Binding-site contacts:
Ligand atom C contacts residue ALA331 of chain 1.B at 3.4 Å (hydrophobic).
Ligand atom NH2 contacts residue TYR493 of chain 1.B at 2.9 Å.
Ligand atom N contacts residue SER107 of chain 1.B at 3.3 Å (h-bond).
Ligand atom ND1 contacts residue PHE23 of chain 1.B at 3.3 Å.
Ligand atom N contacts residue ASN491 of chain 1.B at 2.9 Å (h-bond).
Ligand atom OG contacts residue HIS361 of chain 1.B at 3.2 Å.
Ligand atom SG contacts residue LFI1 of chain 1.H at 1.8 Å.
Ligand atom CD2 contacts residue TRP332 of chain 1.B at 3.2 Å (hydrophobic).
Ligand atom ND1 contacts residue SER27 of chain 1.B at 3.4 Å.
Ligand atom CG2 contacts residue ASN104 of chain 1.B at 3.4 Å.
Ligand atom CB contacts residue LFI1 of chain 1.H at 2.8 Å.
Ligand atom NH2 contacts residue LFI1 of chain 1.H at 3.4 Å (h-bond).
Ligand atom NE contacts residue ASN491 of chain 1.B at 3.2 Å (h-bond).
Ligand atom OG contacts residue GLU358 of chain 1.B at 3.3 Å (salt-bridge).
Ligand atom N contacts residue ASN86 of chain 1.B at 3.1 Å (h-bond).
Ligand atom N contacts residue ASN46 of chain 1.B at 3.2 Å (h-bond).
Ligand atom CD contacts residue PHE373 of chain 1.B at 3.4 Å (hydrophobic).
Ligand atom O contacts residue GLU385 of chain 1.B at 3.4 Å (salt-bridge).
Ligand atom CB contacts residue THR330 of chain 1.B at 3.3 Å.
Ligand atom CG2 contacts residue THR108 of chain 1.B at 3.2 Å.
Ligand atom NH1 contacts residue ASP492 of chain 1.B at 3.1 Å (salt-bridge).
Ligand atom NE contacts residue PHE23 of chain 1.B at 3.3 Å.
Ligand atom CD contacts residue ASN491 of chain 1.B at 3.3 Å.
Ligand atom N contacts residue LFI1 of chain 1.H at 3.2 Å (h-bond).
Ligand atom CB contacts residue MET45 of chain 1.B at 3.1 Å (hydrophobic).
Ligand atom CB contacts residue LFI1 of chain 1.H at 2.8 Å.
Ligand atom CB contacts residue HIS361 of chain 1.B at 3.3 Å.
Ligand atom O contacts residue LFI1 of chain 1.H at 2.7 Å.
Ligand atom O contacts residue LFI1 of chain 1.H at 2.5 Å (h-bond).
Ligand atom CA contacts residue ALA331 of chain 1.B at 3.0 Å (hydrophobic).
Ligand atom O contacts residue ASP333 of chain 1.B at 3.0 Å (salt-bridge).
Ligand atom N contacts residue LFI1 of chain 1.H at 3.4 Å.
Ligand atom O contacts residue ASN377 of chain 1.B at 2.7 Å (h-bond).
Ligand atom O contacts residue TYR493 of chain 1.B at 2.6 Å (h-bond).
Ligand atom CA contacts residue LFI1 of chain 1.H at 3.4 Å.
Ligand atom NH1 contacts residue ASP333 of chain 1.B at 3.0 Å (salt-bridge).
Ligand atom NH2 contacts residue ASP333 of chain 1.B at 2.8 Å (salt-bridge).
Ligand atom O contacts residue PHE487 of chain 1.B at 3.3 Å.
Ligand atom N contacts residue ALA331 of chain 1.B at 3.0 Å (h-bond).
Ligand atom NH1 contacts residue ARG376 of chain 1.B at 3.4 Å.

The small molecule below binds the protein below.
Small molecule (SMILES): CC[C@H](C)[C@H](NC(=O)[C@H](CCCN=C(N)N)NC(=O)[C@@H]1CCCN1C(=O)[C@H](CC(C)C)NC(=O)[C@H](CC(C)C)NC(=O)[C@H](CO)NC(=O)[C@H](CO)NC(=O)[C@H](CS)NC(=O)[C@H](CC1=NC=NC1)NC(=O)[C@H](CO)NC(=O)[C@H](CCCN=C(N)N)NC(=O)[C@@H](NC(=O)[C@H](CS)NC(=O)[C@H](C)N)C(C)C)C(=O)N[C@@H](Cc1cnc[nH]1)C(=O)N[C@@H](CS)C(=O)N[C@@H](C)C(N)=O

Sequence of chain 1.B:
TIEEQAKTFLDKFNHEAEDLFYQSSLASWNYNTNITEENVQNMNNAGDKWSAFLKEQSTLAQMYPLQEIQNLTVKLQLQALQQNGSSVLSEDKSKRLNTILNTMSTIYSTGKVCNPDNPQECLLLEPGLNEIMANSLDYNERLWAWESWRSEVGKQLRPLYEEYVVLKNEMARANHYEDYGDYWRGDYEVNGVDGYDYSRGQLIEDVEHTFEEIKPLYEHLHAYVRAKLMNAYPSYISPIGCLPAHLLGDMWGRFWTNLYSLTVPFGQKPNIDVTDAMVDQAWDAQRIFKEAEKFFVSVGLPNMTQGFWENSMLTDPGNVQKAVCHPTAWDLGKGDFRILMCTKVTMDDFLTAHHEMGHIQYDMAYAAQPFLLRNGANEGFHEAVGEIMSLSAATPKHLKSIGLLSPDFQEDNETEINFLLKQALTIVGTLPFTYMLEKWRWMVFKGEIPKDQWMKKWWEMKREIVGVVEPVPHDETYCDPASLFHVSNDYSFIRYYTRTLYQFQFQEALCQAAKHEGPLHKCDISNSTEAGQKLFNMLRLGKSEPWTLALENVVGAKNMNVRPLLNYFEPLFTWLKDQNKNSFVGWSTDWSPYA